Binding-site contacts:
Ligand atom C1 contacts residue ASN19 of chain 30.Q at 1.9 Å.
Ligand atom C6 contacts residue ASN19 of chain 30.Q at 4.0 Å.
Ligand atom C3 contacts residue ASN19 of chain 30.Q at 4.4 Å.
Ligand atom C8 contacts residue TYR17 of chain 30.Q at 4.3 Å (hydrophobic).
Ligand atom C4 contacts residue ASN19 of chain 30.Q at 4.5 Å.
Ligand atom C5 contacts residue ASN19 of chain 30.Q at 3.3 Å.
Ligand atom O6 contacts residue ASN19 of chain 30.Q at 4.3 Å.
Ligand atom O5 contacts residue ASN19 of chain 30.Q at 2.1 Å (h-bond).
Ligand atom N2 contacts residue ASN19 of chain 30.Q at 4.1 Å.
Ligand atom C2 contacts residue ASN19 of chain 30.Q at 3.4 Å.

Sequence of chain 30.Q:
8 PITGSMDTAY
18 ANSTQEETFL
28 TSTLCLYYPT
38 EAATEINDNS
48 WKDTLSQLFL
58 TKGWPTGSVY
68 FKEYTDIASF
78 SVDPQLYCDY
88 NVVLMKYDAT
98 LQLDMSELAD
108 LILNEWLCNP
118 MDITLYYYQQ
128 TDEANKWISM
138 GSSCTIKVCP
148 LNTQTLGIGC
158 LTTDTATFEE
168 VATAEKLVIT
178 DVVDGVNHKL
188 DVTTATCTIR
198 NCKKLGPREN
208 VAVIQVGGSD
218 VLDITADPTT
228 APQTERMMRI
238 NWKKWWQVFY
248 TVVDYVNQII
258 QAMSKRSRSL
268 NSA

This protein binds this small molecule.
Small molecule (SMILES): CC(=O)N[C@H]1[C@H](O[C@H]2[C@H](O)[C@@H](NC(C)=O)CO[C@@H]2CO)O[C@H](CO)[C@@H](O)[C@@H]1O